Binding-site contacts:
Ligand atom N1 contacts residue DA4 of chain 1.B at 3.3 Å (h-bond).
Ligand atom O6 contacts residue DC1 of chain 1.B at 3.2 Å (h-bond).
Ligand atom N4 contacts residue DA2 of chain 1.B at 3.5 Å (h-bond).
Ligand atom N2 contacts residue DA2 of chain 1.B at 3.1 Å.
Ligand atom OP1 contacts residue LYS234 of chain 1.C at 3.0 Å (salt-bridge).
Ligand atom N4 contacts residue DG3 of chain 1.B at 2.6 Å (h-bond).
Ligand atom OP1 contacts residue LYS230 of chain 1.C at 3.5 Å (salt-bridge).
Ligand atom C2 contacts residue DC1 of chain 1.B at 3.4 Å.
Ligand atom O5' contacts residue GLY231 of chain 1.C at 3.2 Å.
Ligand atom O4 contacts residue DC1 of chain 1.B at 3.3 Å (h-bond).
Ligand atom N6 contacts residue DT5 of chain 1.B at 2.9 Å (h-bond).
Ligand atom N4 contacts residue DT5 of chain 1.B at 3.5 Å (h-bond).
Ligand atom N1 contacts residue DT5 of chain 1.B at 2.5 Å (h-bond).
Ligand atom C2 contacts residue DT5 of chain 1.B at 2.9 Å.
Ligand atom O4 contacts residue DG3 of chain 1.B at 3.0 Å (h-bond).
Ligand atom O3' contacts residue THR233 of chain 1.C at 3.5 Å (h-bond).
Ligand atom C5' contacts residue GLY231 of chain 1.C at 3.4 Å.
Ligand atom O2 contacts residue DG6 of chain 1.B at 2.5 Å (h-bond).
Ligand atom N3 contacts residue DA4 of chain 1.B at 2.6 Å (h-bond).
Ligand atom N3 contacts residue DG6 of chain 1.B at 2.7 Å (h-bond).
Ligand atom N1 contacts residue DC1 of chain 1.B at 2.7 Å (h-bond).
Ligand atom OP1 contacts residue THR233 of chain 1.C at 2.7 Å (h-bond).
Ligand atom N3 contacts residue DG3 of chain 1.B at 2.7 Å (h-bond).
Ligand atom O4 contacts residue DA4 of chain 1.B at 3.0 Å (h-bond).
Ligand atom C4 contacts residue DG3 of chain 1.B at 3.4 Å.
Ligand atom OP1 contacts residue GLU232 of chain 1.C at 2.7 Å (salt-bridge).
Ligand atom N3 contacts residue DA2 of chain 1.B at 2.9 Å (h-bond).
Ligand atom N4 contacts residue DG6 of chain 1.B at 2.7 Å (h-bond).
Ligand atom OP1 contacts residue GLY231 of chain 1.C at 3.0 Å.
Ligand atom C6 contacts residue DT5 of chain 1.B at 3.2 Å.
Ligand atom C4 contacts residue DA4 of chain 1.B at 3.2 Å.
Ligand atom O4 contacts residue DA2 of chain 1.B at 3.1 Å (h-bond).
Ligand atom O2 contacts residue DA4 of chain 1.B at 3.3 Å.
Ligand atom N6 contacts residue DA4 of chain 1.B at 2.9 Å (h-bond).
Ligand atom N2 contacts residue DC1 of chain 1.B at 2.3 Å (h-bond).
Ligand atom O2 contacts residue DG3 of chain 1.B at 3.1 Å (h-bond).
Ligand atom O2 contacts residue DG3 of chain 1.B at 2.6 Å (h-bond).
Ligand atom P contacts residue THR233 of chain 1.C at 3.5 Å.
Ligand atom C2 contacts residue DG3 of chain 1.B at 3.5 Å.
Ligand atom C2 contacts residue DG6 of chain 1.B at 3.4 Å.

Sequence of chain 1.C:
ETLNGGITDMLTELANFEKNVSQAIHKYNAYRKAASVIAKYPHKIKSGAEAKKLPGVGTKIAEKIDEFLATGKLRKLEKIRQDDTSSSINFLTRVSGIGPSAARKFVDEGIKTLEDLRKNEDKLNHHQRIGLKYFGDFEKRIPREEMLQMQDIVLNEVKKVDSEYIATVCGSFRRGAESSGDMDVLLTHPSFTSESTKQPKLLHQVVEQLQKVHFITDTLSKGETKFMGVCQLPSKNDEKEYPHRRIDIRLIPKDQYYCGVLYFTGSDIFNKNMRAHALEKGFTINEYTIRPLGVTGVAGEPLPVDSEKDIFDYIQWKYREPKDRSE

A small-molecule ligand and the protein it binds are described below.
Small molecule (SMILES): Cc1cn([C@H]2C[C@H](O[P](=O)(O)OC[C@H]3O[C@@H](n4cnc5c(=O)nc(N)[nH]c54)C[C@@H]3OP(=O)(O)O)[C@@H](CO[P](=O)(O)O[C@H]3C[C@H](n4ccc(N)nc4=O)O[C@@H]3CO[P](=O)(O)O[C@H]3C[C@H](n4cc(C)c(=O)[nH]c4=O)O[C@@H]3CO[P](=O)(O)O[C@H]3C[C@H](n4cnc5c(N)ncnc54)O[C@@H]3CO[P](=O)(O)O[C@H]3C[C@H](n4ccc(N)nc4=O)O[C@@H]3CO)O2)c(=O)[nH]c1=O